Sequence of chain 1.A:
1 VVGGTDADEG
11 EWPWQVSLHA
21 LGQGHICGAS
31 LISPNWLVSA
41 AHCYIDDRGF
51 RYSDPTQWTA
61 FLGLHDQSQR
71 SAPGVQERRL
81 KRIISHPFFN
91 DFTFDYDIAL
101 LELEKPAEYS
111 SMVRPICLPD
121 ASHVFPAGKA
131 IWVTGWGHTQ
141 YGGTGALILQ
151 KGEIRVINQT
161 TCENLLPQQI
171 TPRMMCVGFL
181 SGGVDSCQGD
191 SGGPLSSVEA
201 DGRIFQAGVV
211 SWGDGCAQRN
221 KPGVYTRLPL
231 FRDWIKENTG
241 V

This small molecule binds to this protein.
Small molecule (SMILES): CC(C)C[C@H](NC(=O)CNC(=O)[C@@H](N)CS)C(=O)N[C@H](C=O)CCCN=C(N)N

Binding-site contacts:
Ligand atom NH2 contacts residue GLU11 of chain 1.A at 3.2 Å (salt-bridge).
Ligand atom N contacts residue TRP14 of chain 1.A at 3.6 Å.
Ligand atom CA contacts residue PRO115 of chain 1.A at 3.1 Å (hydrophobic).
Ligand atom O contacts residue ARG203 of chain 1.A at 3.4 Å.
Ligand atom CB contacts residue PRO115 of chain 1.A at 3.4 Å (hydrophobic).
Ligand atom SG contacts residue CYS117 of chain 1.A at 2.1 Å (h-bond).
Ligand atom CA contacts residue PRO115 of chain 1.A at 3.8 Å (hydrophobic).
Ligand atom C contacts residue ARG114 of chain 1.A at 3.6 Å.
Ligand atom CD1 contacts residue GLY202 of chain 1.A at 3.0 Å.
Ligand atom CG contacts residue GLU11 of chain 1.A at 3.0 Å.
Ligand atom NE contacts residue ILE204 of chain 1.A at 3.9 Å.
Ligand atom C contacts residue ILE204 of chain 1.A at 3.6 Å (hydrophobic).
Ligand atom N contacts residue PRO115 of chain 1.A at 2.7 Å (h-bond).
Ligand atom N contacts residue ARG114 of chain 1.A at 2.9 Å (salt-bridge).
Ligand atom CD contacts residue GLU11 of chain 1.A at 3.1 Å.
Ligand atom O contacts residue ARG114 of chain 1.A at 2.2 Å.
Ligand atom C contacts residue ARG114 of chain 1.A at 3.2 Å.
Ligand atom CB contacts residue CYS117 of chain 1.A at 3.2 Å (hydrophobic).
Ligand atom CD contacts residue TRP14 of chain 1.A at 3.6 Å (hydrophobic).
Ligand atom O contacts residue CYS117 of chain 1.A at 3.4 Å (h-bond).
Ligand atom CA contacts residue ILE204 of chain 1.A at 3.4 Å (hydrophobic).
Ligand atom O contacts residue ARG114 of chain 1.A at 3.6 Å.
Ligand atom N contacts residue CYS117 of chain 1.A at 3.7 Å.
Ligand atom CA contacts residue TRP14 of chain 1.A at 3.6 Å (hydrophobic).
Ligand atom CG contacts residue GLY10 of chain 1.A at 3.5 Å.
Ligand atom SG contacts residue ARG203 of chain 1.A at 3.4 Å (salt-bridge).
Ligand atom CZ contacts residue ILE204 of chain 1.A at 3.2 Å (hydrophobic).
Ligand atom O contacts residue ILE204 of chain 1.A at 2.7 Å (h-bond).
Ligand atom CB contacts residue GLY10 of chain 1.A at 3.6 Å.
Ligand atom CB contacts residue ILE116 of chain 1.A at 3.9 Å (hydrophobic).
Ligand atom CA contacts residue ARG114 of chain 1.A at 3.4 Å.
Ligand atom CA contacts residue CYS117 of chain 1.A at 3.8 Å (hydrophobic).
Ligand atom C contacts residue TRP14 of chain 1.A at 3.6 Å (hydrophobic).
Ligand atom CD2 contacts residue GLY202 of chain 1.A at 3.8 Å.
Ligand atom NH2 contacts residue ILE204 of chain 1.A at 3.4 Å.
Ligand atom NH1 contacts residue ILE204 of chain 1.A at 3.2 Å.
Ligand atom C contacts residue PRO115 of chain 1.A at 3.4 Å (hydrophobic).
Ligand atom N contacts residue ARG114 of chain 1.A at 3.6 Å.
Ligand atom C contacts residue CYS117 of chain 1.A at 3.4 Å (hydrophobic).
Ligand atom O contacts residue TRP14 of chain 1.A at 3.8 Å.